Binding-site contacts:
Ligand atom C6 contacts residue ARG167 of chain 1.C at 3.5 Å.
Ligand atom C5 contacts residue ARG167 of chain 1.C at 3.7 Å.
Ligand atom C2 contacts residue ASN132 of chain 1.C at 2.5 Å.
Ligand atom N2 contacts residue ASN132 of chain 1.C at 2.9 Å (h-bond).
Ligand atom O5 contacts residue TRP156 of chain 1.C at 4.2 Å.
Ligand atom O5 contacts residue ARG167 of chain 1.C at 4.3 Å.
Ligand atom C8 contacts residue TRP130 of chain 1.C at 4.1 Å (hydrophobic).
Ligand atom C1 contacts residue ARG167 of chain 1.C at 4.4 Å.
Ligand atom C1 contacts residue TRP156 of chain 1.C at 4.4 Å (hydrophobic).
Ligand atom C1 contacts residue ASN132 of chain 1.C at 1.4 Å.
Ligand atom O5 contacts residue ASN132 of chain 1.C at 2.4 Å (h-bond).
Ligand atom O7 contacts residue ASN132 of chain 1.C at 3.2 Å (h-bond).
Ligand atom C3 contacts residue ASN132 of chain 1.C at 3.8 Å.
Ligand atom C5 contacts residue ASN132 of chain 1.C at 3.7 Å.
Ligand atom C7 contacts residue ASN132 of chain 1.C at 3.3 Å.
Ligand atom C4 contacts residue ASN132 of chain 1.C at 4.2 Å.
Ligand atom C8 contacts residue ASN132 of chain 1.C at 4.4 Å.

Sequence of chain 1.C:
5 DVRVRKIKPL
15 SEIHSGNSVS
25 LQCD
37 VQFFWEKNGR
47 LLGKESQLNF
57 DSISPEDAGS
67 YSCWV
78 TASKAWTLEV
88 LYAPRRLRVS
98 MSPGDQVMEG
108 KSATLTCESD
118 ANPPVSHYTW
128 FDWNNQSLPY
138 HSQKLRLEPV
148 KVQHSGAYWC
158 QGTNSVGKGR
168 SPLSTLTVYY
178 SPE

A protein and the small-molecule ligand that binds it are described below.
Small molecule (SMILES): CC(=O)N[C@@H]1[C@@H](O)[C@H](O)[C@@H](CO)O[C@H]1O